Binding-site contacts:
Ligand atom O2' contacts residue LYS147 of chain 1.B at 3.6 Å.
Ligand atom O2B contacts residue LYS17 of chain 1.B at 2.8 Å (salt-bridge).
Ligand atom O1G contacts residue THR35 of chain 1.B at 2.8 Å (h-bond).
Ligand atom C2 contacts residue ASP116 of chain 1.B at 3.6 Å.
Ligand atom C5' contacts residue ASN14 of chain 1.B at 3.3 Å.
Ligand atom C6 contacts residue LYS147 of chain 1.B at 3.6 Å.
Ligand atom C5 contacts residue LYS147 of chain 1.B at 3.6 Å.
Ligand atom O1A contacts residue THR32 of chain 1.B at 3.4 Å (h-bond).
Ligand atom O2B contacts residue GLY16 of chain 1.B at 3.1 Å (h-bond).
Ligand atom O1G contacts residue MG1 of chain 1.H at 1.9 Å.
Ligand atom N7 contacts residue ASN113 of chain 1.B at 3.3 Å (h-bond).
Ligand atom C6 contacts residue LYS114 of chain 1.B at 3.6 Å.
Ligand atom O2A contacts residue THR18 of chain 1.B at 3.3 Å (h-bond).
Ligand atom PB contacts residue MG1 of chain 1.H at 3.4 Å.
Ligand atom O2A contacts residue THR19 of chain 1.B at 2.5 Å (h-bond).
Ligand atom O1B contacts residue THR18 of chain 1.B at 2.9 Å (h-bond).
Ligand atom O4' contacts residue LYS114 of chain 1.B at 3.5 Å (salt-bridge).
Ligand atom O3A contacts residue GLY16 of chain 1.B at 3.1 Å (h-bond).
Ligand atom O6 contacts residue ALA146 of chain 1.B at 3.0 Å (h-bond).
Ligand atom C4' contacts residue ASN14 of chain 1.B at 3.4 Å.
Ligand atom O6 contacts residue THR145 of chain 1.B at 3.5 Å.
Ligand atom O6 contacts residue LYS147 of chain 1.B at 3.2 Å (salt-bridge).
Ligand atom O2A contacts residue GLY16 of chain 1.B at 3.3 Å.
Ligand atom O1B contacts residue MG1 of chain 1.H at 2.1 Å.
Ligand atom O6 contacts residue LYS114 of chain 1.B at 3.5 Å.
Ligand atom O2B contacts residue ALA15 of chain 1.B at 3.4 Å (h-bond).
Ligand atom O1B contacts residue LYS17 of chain 1.B at 3.5 Å (salt-bridge).
Ligand atom PG contacts residue MG1 of chain 1.H at 3.3 Å.
Ligand atom N1 contacts residue ASP116 of chain 1.B at 2.8 Å (salt-bridge).
Ligand atom N2 contacts residue ASP116 of chain 1.B at 3.0 Å (salt-bridge).
Ligand atom O5' contacts residue THR19 of chain 1.B at 3.5 Å (h-bond).
Ligand atom O2G contacts residue LYS17 of chain 1.B at 2.7 Å (salt-bridge).
Ligand atom C8 contacts residue THR19 of chain 1.B at 3.6 Å.
Ligand atom O2G contacts residue ASP13 of chain 1.B at 3.6 Å.
Ligand atom O2G contacts residue GLY57 of chain 1.B at 2.7 Å (h-bond).
Ligand atom O6 contacts residue ASN113 of chain 1.B at 3.2 Å (h-bond).
Ligand atom PB contacts residue LYS17 of chain 1.B at 3.6 Å.
Ligand atom N3B contacts residue ASN14 of chain 1.B at 3.1 Å (h-bond).
Ligand atom PA contacts residue THR19 of chain 1.B at 3.5 Å.
Ligand atom N2 contacts residue LEU117 of chain 1.B at 3.5 Å.

Sequence of chain 1.B:
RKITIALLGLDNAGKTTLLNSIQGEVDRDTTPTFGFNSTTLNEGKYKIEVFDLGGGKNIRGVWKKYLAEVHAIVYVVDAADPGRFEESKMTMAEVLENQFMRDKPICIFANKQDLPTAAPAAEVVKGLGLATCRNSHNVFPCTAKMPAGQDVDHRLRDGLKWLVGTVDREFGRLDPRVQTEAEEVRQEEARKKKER

A small-molecule ligand and the protein it binds are described below.
Small molecule (SMILES): Nc1nc2c(ncn2[C@@H]2O[C@H](CO[P](=O)(O)O[P](=O)(O)NP(=O)(O)O)[C@@H](O)[C@H]2O)c(=O)[nH]1